Sequence of chain 1.C:
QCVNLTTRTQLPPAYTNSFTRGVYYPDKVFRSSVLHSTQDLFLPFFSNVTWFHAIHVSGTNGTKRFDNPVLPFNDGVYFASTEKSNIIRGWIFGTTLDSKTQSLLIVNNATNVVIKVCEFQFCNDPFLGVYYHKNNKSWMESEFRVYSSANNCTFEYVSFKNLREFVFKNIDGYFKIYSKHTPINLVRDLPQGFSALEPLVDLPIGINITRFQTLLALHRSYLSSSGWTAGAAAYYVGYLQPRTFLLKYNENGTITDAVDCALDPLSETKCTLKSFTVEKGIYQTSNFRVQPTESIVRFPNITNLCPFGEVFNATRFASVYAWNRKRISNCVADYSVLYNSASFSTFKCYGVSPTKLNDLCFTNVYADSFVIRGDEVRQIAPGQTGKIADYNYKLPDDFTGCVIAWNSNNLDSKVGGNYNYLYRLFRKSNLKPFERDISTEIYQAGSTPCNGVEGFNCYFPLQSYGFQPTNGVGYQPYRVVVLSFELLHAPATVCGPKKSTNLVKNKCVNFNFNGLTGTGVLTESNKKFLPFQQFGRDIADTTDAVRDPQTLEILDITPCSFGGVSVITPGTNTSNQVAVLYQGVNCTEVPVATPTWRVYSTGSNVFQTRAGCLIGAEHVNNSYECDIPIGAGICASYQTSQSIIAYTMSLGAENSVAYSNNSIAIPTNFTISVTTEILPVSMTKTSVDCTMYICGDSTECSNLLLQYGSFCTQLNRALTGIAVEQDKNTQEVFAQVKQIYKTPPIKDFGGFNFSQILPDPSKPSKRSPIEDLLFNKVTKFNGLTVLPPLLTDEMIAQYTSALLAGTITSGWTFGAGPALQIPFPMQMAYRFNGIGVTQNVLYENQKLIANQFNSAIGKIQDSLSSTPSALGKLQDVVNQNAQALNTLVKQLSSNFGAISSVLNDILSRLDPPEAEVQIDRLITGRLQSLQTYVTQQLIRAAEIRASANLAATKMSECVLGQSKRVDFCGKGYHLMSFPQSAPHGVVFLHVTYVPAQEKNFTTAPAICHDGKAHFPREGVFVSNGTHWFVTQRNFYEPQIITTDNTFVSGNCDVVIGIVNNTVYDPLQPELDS

Binding-site contacts:
Ligand atom C4 contacts residue ASN124 of chain 1.C at 3.1 Å.
Ligand atom C7 contacts residue ASN4 of chain 1.C at 3.1 Å.
Ligand atom O7 contacts residue THR7 of chain 1.C at 4.4 Å.
Ligand atom C8 contacts residue ASN4 of chain 1.C at 4.3 Å.
Ligand atom O5 contacts residue ASN124 of chain 1.C at 3.9 Å.
Ligand atom C3 contacts residue ASN124 of chain 1.C at 3.8 Å.
Ligand atom O4 contacts residue ASN124 of chain 1.C at 4.0 Å.
Ligand atom C5 contacts residue ASN124 of chain 1.C at 3.9 Å.
Ligand atom C4 contacts residue ASN4 of chain 1.C at 4.3 Å.
Ligand atom C2 contacts residue ASN124 of chain 1.C at 3.9 Å.
Ligand atom N2 contacts residue ASN4 of chain 1.C at 2.8 Å (h-bond).
Ligand atom O7 contacts residue ASN4 of chain 1.C at 3.1 Å (h-bond).
Ligand atom C2 contacts residue ASN4 of chain 1.C at 2.5 Å.
Ligand atom O6 contacts residue ASN124 of chain 1.C at 3.3 Å (h-bond).
Ligand atom O5 contacts residue ASN4 of chain 1.C at 2.4 Å (h-bond).
Ligand atom C6 contacts residue ASN4 of chain 1.C at 4.5 Å.
Ligand atom C3 contacts residue ASN4 of chain 1.C at 3.8 Å.
Ligand atom O3 contacts residue ASN124 of chain 1.C at 3.8 Å.
Ligand atom O6 contacts residue ASN4 of chain 1.C at 3.9 Å.
Ligand atom C5 contacts residue ASN4 of chain 1.C at 3.7 Å.
Ligand atom C6 contacts residue ASN124 of chain 1.C at 4.0 Å.
Ligand atom C1 contacts residue ASN4 of chain 1.C at 1.4 Å.

This small molecule binds to this protein.
Small molecule (SMILES): CC(=O)N[C@@H]1[C@@H](O)[C@H](O)[C@@H](CO)O[C@H]1O